The protein below binds the small molecule below.
Small molecule (SMILES): CC(=O)N[C@@H]1[C@@H](O)[C@H](O)[C@@H](CO)O[C@H]1O

Binding-site contacts:
Ligand atom C4 contacts residue ASN434 of chain 1.A at 4.3 Å.
Ligand atom C2 contacts residue ASN434 of chain 1.A at 2.5 Å.
Ligand atom C1 contacts residue ASN412 of chain 1.A at 4.3 Å.
Ligand atom O5 contacts residue ASN412 of chain 1.A at 4.0 Å.
Ligand atom O7 contacts residue HIS410 of chain 1.A at 3.4 Å (h-bond).
Ligand atom O5 contacts residue HIS410 of chain 1.A at 4.0 Å.
Ligand atom C1 contacts residue HIS410 of chain 1.A at 4.1 Å.
Ligand atom C5 contacts residue ASN434 of chain 1.A at 3.7 Å.
Ligand atom C1 contacts residue ASN434 of chain 1.A at 1.4 Å.
Ligand atom O5 contacts residue ASN434 of chain 1.A at 2.4 Å (h-bond).
Ligand atom C3 contacts residue ASN434 of chain 1.A at 3.8 Å.
Ligand atom O6 contacts residue THR388 of chain 1.A at 3.5 Å.
Ligand atom C8 contacts residue ASN434 of chain 1.A at 4.0 Å.
Ligand atom C7 contacts residue ASN434 of chain 1.A at 3.2 Å.
Ligand atom C7 contacts residue HIS410 of chain 1.A at 4.5 Å.
Ligand atom O7 contacts residue ASN434 of chain 1.A at 3.2 Å (h-bond).
Ligand atom N2 contacts residue ASN434 of chain 1.A at 2.9 Å (h-bond).

Sequence of chain 1.A:
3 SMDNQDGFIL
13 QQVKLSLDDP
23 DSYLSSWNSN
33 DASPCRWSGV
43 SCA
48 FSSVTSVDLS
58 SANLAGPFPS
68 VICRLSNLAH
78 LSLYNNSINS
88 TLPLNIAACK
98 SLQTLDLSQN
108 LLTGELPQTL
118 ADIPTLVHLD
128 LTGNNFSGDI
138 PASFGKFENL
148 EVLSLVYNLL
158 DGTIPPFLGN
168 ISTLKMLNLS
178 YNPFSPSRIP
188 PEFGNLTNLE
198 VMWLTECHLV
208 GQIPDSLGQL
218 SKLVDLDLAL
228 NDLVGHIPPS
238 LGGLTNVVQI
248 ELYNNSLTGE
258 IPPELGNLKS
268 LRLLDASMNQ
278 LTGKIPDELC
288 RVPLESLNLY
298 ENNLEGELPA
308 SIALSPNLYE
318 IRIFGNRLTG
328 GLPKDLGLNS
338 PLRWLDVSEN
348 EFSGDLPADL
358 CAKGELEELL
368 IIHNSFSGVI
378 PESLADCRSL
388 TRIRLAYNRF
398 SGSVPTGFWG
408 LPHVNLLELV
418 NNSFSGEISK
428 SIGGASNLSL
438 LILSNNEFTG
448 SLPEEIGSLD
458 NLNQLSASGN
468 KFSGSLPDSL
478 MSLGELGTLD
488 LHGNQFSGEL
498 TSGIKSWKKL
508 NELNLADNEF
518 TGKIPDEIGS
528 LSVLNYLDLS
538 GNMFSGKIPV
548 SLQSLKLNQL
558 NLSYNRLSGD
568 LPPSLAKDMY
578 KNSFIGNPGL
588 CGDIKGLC